This protein binds this small molecule.
Small molecule (SMILES): CC(=O)N[C@@H]1[C@@H](O)[C@H](O)[C@@H](CO)O[C@H]1O

Binding-site contacts:
Ligand atom C7 contacts residue ASN204 of chain 1.E at 4.1 Å.
Ligand atom C2 contacts residue ASN204 of chain 1.E at 2.5 Å.
Ligand atom C4 contacts residue THR206 of chain 1.E at 4.2 Å.
Ligand atom C2 contacts residue THR206 of chain 1.E at 3.8 Å.
Ligand atom C5 contacts residue ASN204 of chain 1.E at 3.7 Å.
Ligand atom C3 contacts residue THR206 of chain 1.E at 4.3 Å.
Ligand atom C1 contacts residue THR206 of chain 1.E at 4.5 Å.
Ligand atom O5 contacts residue THR206 of chain 1.E at 4.2 Å.
Ligand atom N2 contacts residue ASN204 of chain 1.E at 2.9 Å (h-bond).
Ligand atom C4 contacts residue ASN204 of chain 1.E at 4.3 Å.
Ligand atom O3 contacts residue THR206 of chain 1.E at 4.3 Å.
Ligand atom O5 contacts residue ASN204 of chain 1.E at 2.4 Å (h-bond).
Ligand atom C1 contacts residue ASN204 of chain 1.E at 1.4 Å.
Ligand atom O7 contacts residue ASN204 of chain 1.E at 4.4 Å.
Ligand atom C3 contacts residue ASN204 of chain 1.E at 3.8 Å.
Ligand atom O7 contacts residue THR206 of chain 1.E at 4.3 Å.

Sequence of chain 1.E:
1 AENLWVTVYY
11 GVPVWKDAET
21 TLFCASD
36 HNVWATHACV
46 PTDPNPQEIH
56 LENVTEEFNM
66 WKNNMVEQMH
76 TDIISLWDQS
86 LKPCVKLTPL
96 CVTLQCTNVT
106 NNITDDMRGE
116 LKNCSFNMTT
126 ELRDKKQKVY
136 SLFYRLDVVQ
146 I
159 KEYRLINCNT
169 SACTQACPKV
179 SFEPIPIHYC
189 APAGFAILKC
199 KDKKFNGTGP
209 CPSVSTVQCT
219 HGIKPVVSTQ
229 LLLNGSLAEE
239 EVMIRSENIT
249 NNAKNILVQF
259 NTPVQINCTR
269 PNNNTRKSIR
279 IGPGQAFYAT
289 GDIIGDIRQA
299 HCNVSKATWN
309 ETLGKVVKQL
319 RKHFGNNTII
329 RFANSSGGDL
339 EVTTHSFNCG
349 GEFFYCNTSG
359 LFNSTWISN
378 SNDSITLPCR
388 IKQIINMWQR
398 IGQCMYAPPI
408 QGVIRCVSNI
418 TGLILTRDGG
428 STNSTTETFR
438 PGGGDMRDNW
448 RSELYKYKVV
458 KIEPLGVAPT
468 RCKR